A protein and the small-molecule ligand that binds it are described below.
Small molecule (SMILES): CC(=O)N[C@@H]1[C@@H](O)[C@H](O)[C@@H](CO)O[C@H]1O

Sequence of chain 1.B:
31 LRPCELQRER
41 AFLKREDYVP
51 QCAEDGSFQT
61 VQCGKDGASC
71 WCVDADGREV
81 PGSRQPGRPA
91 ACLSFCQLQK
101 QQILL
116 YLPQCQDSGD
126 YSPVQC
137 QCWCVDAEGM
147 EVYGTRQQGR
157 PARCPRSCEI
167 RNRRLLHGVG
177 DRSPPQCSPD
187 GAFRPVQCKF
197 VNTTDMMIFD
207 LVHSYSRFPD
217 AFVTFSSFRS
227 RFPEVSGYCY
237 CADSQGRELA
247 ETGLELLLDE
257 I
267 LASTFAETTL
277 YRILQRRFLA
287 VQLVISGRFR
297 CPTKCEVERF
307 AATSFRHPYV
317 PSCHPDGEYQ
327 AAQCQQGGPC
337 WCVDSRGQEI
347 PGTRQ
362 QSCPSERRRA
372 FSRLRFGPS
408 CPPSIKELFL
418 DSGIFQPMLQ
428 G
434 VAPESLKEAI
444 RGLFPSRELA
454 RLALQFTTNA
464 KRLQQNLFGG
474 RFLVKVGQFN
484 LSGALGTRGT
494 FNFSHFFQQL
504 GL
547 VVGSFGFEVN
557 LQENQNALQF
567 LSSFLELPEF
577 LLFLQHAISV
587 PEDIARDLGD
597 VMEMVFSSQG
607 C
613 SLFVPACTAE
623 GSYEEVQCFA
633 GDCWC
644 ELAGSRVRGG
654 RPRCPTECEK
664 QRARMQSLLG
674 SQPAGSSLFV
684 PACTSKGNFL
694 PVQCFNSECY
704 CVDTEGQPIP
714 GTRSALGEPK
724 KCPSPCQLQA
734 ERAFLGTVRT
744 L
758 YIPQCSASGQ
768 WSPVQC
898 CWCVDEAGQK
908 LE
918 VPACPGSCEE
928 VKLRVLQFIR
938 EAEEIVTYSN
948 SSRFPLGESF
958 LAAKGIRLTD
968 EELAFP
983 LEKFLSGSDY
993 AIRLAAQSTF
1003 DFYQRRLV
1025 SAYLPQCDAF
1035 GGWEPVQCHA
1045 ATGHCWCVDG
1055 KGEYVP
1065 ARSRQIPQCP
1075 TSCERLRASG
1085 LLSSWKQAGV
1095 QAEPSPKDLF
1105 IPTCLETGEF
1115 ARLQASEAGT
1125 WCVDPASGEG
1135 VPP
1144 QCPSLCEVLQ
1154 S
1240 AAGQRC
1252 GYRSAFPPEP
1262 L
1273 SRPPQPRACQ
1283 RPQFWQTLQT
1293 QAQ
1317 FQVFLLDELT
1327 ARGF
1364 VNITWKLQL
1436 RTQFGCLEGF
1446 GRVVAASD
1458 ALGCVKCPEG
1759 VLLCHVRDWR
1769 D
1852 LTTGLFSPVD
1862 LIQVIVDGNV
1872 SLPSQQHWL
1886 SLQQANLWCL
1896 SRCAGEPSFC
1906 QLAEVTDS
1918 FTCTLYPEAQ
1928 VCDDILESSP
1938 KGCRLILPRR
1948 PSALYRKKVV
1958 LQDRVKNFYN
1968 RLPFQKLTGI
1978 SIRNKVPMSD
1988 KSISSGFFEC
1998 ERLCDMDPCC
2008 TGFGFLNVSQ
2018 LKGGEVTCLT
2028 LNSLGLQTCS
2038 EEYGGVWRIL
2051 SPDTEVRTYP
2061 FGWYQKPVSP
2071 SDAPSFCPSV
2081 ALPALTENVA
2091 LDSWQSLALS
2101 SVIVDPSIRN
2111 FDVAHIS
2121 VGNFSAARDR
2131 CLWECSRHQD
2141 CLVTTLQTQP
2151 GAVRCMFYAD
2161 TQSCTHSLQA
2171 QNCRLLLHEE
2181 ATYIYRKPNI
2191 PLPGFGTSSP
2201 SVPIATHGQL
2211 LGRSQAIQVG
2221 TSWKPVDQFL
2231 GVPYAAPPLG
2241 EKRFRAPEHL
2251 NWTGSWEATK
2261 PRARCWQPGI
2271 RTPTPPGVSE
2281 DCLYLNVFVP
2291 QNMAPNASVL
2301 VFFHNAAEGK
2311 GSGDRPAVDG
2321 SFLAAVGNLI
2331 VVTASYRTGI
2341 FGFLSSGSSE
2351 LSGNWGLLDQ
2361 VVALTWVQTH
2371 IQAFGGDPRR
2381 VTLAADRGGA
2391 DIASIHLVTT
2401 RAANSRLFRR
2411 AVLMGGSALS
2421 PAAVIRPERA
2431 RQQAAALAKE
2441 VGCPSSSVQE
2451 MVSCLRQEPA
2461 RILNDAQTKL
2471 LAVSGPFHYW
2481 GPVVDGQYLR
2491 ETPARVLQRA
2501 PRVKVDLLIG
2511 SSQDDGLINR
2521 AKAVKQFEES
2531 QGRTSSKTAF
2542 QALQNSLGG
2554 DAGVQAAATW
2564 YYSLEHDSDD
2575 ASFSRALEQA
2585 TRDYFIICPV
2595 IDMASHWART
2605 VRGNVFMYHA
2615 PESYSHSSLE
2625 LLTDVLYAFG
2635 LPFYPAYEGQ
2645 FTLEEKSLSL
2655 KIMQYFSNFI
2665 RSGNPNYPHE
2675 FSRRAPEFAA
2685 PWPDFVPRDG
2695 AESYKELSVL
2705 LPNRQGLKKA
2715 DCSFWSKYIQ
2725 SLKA

Binding-site contacts:
Ligand atom C1 contacts residue ASN495 of chain 1.B at 1.4 Å.
Ligand atom N2 contacts residue SER497 of chain 1.B at 4.2 Å.
Ligand atom C8 contacts residue ASN495 of chain 1.B at 3.8 Å.
Ligand atom C7 contacts residue ASN495 of chain 1.B at 3.5 Å.
Ligand atom C7 contacts residue SER497 of chain 1.B at 3.6 Å.
Ligand atom C1 contacts residue SER497 of chain 1.B at 4.5 Å.
Ligand atom O7 contacts residue SER497 of chain 1.B at 2.9 Å (h-bond).
Ligand atom C4 contacts residue ASN495 of chain 1.B at 4.2 Å.
Ligand atom C5 contacts residue ASN495 of chain 1.B at 3.6 Å.
Ligand atom O7 contacts residue ASN495 of chain 1.B at 4.5 Å.
Ligand atom N2 contacts residue ASN495 of chain 1.B at 2.6 Å (h-bond).
Ligand atom O5 contacts residue ASN495 of chain 1.B at 2.3 Å (h-bond).
Ligand atom C2 contacts residue SER497 of chain 1.B at 3.9 Å.
Ligand atom C2 contacts residue ASN495 of chain 1.B at 2.6 Å.
Ligand atom C3 contacts residue ASN495 of chain 1.B at 3.9 Å.